This protein binds this small molecule.
Small molecule (SMILES): COc1ccc(C#CCCCC(=O)O)c(Cc2cnc3nc(N)nc(N)c3c2C)c1

Binding-site contacts:
Ligand atom C2 contacts residue GLU32 of chain 1.A at 3.6 Å.
Ligand atom CAY contacts residue LEU25 of chain 1.A at 3.5 Å (hydrophobic).
Ligand atom OAF contacts residue ARG75 of chain 1.A at 2.8 Å (salt-bridge).
Ligand atom CAB contacts residue NDP1 of chain 1.B at 3.7 Å.
Ligand atom NAC contacts residue ALA12 of chain 1.A at 3.5 Å (h-bond).
Ligand atom C6 contacts residue PHE36 of chain 1.A at 3.3 Å (hydrophobic).
Ligand atom N3 contacts residue GLU32 of chain 1.A at 2.8 Å (salt-bridge).
Ligand atom CAA contacts residue NDP1 of chain 1.B at 3.0 Å.
Ligand atom OAE contacts residue LEU72 of chain 1.A at 3.7 Å.
Ligand atom NAQ contacts residue GLU32 of chain 1.A at 3.7 Å.
Ligand atom OAE contacts residue PHE36 of chain 1.A at 3.4 Å.
Ligand atom NAC contacts residue VAL11 of chain 1.A at 3.3 Å.
Ligand atom NAD contacts residue NDP1 of chain 1.B at 3.5 Å.
Ligand atom NAD contacts residue ILE123 of chain 1.A at 2.8 Å (h-bond).
Ligand atom CAU contacts residue ARG75 of chain 1.A at 3.6 Å.
Ligand atom C6 contacts residue NDP1 of chain 1.B at 3.3 Å.
Ligand atom C2 contacts residue PHE36 of chain 1.A at 3.7 Å (hydrophobic).
Ligand atom OAE contacts residue ARG75 of chain 1.A at 3.1 Å (salt-bridge).
Ligand atom CAG contacts residue ILE33 of chain 1.A at 3.6 Å (hydrophobic).
Ligand atom CAB contacts residue ILE123 of chain 1.A at 3.3 Å (hydrophobic).
Ligand atom CAU contacts residue LEU72 of chain 1.A at 3.6 Å (hydrophobic).
Ligand atom C5 contacts residue PHE36 of chain 1.A at 3.4 Å (hydrophobic).
Ligand atom NAD contacts residue ILE10 of chain 1.A at 3.0 Å (h-bond).
Ligand atom N1 contacts residue VAL11 of chain 1.A at 3.5 Å.
Ligand atom CAA contacts residue SER64 of chain 1.A at 3.1 Å.
Ligand atom C4 contacts residue PHE36 of chain 1.A at 3.6 Å (hydrophobic).
Ligand atom NAD contacts residue TYR129 of chain 1.A at 3.5 Å (h-bond).
Ligand atom N1 contacts residue NDP1 of chain 1.B at 3.3 Å (h-bond).
Ligand atom OAT contacts residue NDP1 of chain 1.B at 3.1 Å (h-bond).
Ligand atom NAC contacts residue GLU32 of chain 1.A at 2.8 Å (salt-bridge).
Ligand atom CAI contacts residue LEU25 of chain 1.A at 3.7 Å (hydrophobic).
Ligand atom OAT contacts residue SER24 of chain 1.A at 3.7 Å.
Ligand atom NAD contacts residue PHE36 of chain 1.A at 3.4 Å.
Ligand atom CAL contacts residue LEU25 of chain 1.A at 3.6 Å (hydrophobic).
Ligand atom CAK contacts residue ILE33 of chain 1.A at 3.2 Å (hydrophobic).
Ligand atom N1 contacts residue PHE36 of chain 1.A at 3.4 Å.
Ligand atom CAJ contacts residue PRO66 of chain 1.A at 3.6 Å (hydrophobic).
Ligand atom NAQ contacts residue ILE33 of chain 1.A at 3.4 Å.
Ligand atom OAT contacts residue LEU25 of chain 1.A at 3.6 Å.
Ligand atom N1 contacts residue ILE10 of chain 1.A at 3.6 Å (h-bond).

Sequence of chain 1.A:
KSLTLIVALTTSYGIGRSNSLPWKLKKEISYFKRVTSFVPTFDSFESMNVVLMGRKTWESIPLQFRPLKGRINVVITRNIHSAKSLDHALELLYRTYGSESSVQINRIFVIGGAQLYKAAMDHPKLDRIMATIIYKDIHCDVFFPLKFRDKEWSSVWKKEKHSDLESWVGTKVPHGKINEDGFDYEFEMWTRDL